The protein below binds the small molecule below.
Small molecule (SMILES): CC[C@H]1OC(=O)[C@H](C)[C@@H](O)[C@@H](C)C[C@@H](C)C(=O)/C=C/[C@H]1C

Sequence of chain 1.B:
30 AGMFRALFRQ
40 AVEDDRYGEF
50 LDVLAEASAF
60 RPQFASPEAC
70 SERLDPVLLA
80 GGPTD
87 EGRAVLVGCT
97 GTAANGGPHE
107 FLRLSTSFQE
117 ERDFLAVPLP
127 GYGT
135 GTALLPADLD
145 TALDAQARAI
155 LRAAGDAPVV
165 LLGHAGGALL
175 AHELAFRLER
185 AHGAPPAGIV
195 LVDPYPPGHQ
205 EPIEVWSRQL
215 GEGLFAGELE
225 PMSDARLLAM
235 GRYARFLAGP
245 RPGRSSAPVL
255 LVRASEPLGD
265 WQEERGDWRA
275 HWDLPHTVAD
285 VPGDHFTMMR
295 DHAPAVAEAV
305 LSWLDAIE

Binding-site contacts:
Ligand atom CAQ contacts residue ALA238 of chain 1.B at 3.7 Å (hydrophobic).
Ligand atom CAN contacts residue ALA238 of chain 1.B at 3.7 Å (hydrophobic).
Ligand atom CAB contacts residue GLU208 of chain 1.B at 3.4 Å.
Ligand atom CAD contacts residue THR98 of chain 1.B at 3.6 Å.
Ligand atom CAE contacts residue DMS1 of chain 1.K at 3.9 Å.
Ligand atom CAT contacts residue DMS1 of chain 1.K at 3.9 Å.
Ligand atom CAC contacts residue ALA238 of chain 1.B at 4.1 Å (hydrophobic).
Ligand atom CAD contacts residue ALA238 of chain 1.B at 3.8 Å (hydrophobic).
Ligand atom CAA contacts residue GLY47 of chain 1.B at 3.8 Å.
Ligand atom OAH contacts residue DMS1 of chain 1.K at 2.9 Å (h-bond).
Ligand atom OAF contacts residue ALA242 of chain 1.B at 3.7 Å.
Ligand atom OAG contacts residue TYR46 of chain 1.B at 3.3 Å.
Ligand atom CAD contacts residue LEU241 of chain 1.B at 3.9 Å (hydrophobic).
Ligand atom CAA contacts residue GLU208 of chain 1.B at 4.4 Å.
Ligand atom CAC contacts residue LEU241 of chain 1.B at 3.6 Å (hydrophobic).
Ligand atom CAE contacts residue TYR46 of chain 1.B at 4.3 Å (hydrophobic).
Ligand atom CAC contacts residue GLN204 of chain 1.B at 4.2 Å.
Ligand atom CAC contacts residue ALA242 of chain 1.B at 4.2 Å (hydrophobic).
Ligand atom OAH contacts residue THR98 of chain 1.B at 4.4 Å.
Ligand atom CAO contacts residue LEU214 of chain 1.B at 4.4 Å (hydrophobic).
Ligand atom CAA contacts residue SER211 of chain 1.B at 3.8 Å.
Ligand atom CAB contacts residue GLN204 of chain 1.B at 4.3 Å.
Ligand atom CAB contacts residue ILE207 of chain 1.B at 3.4 Å (hydrophobic).
Ligand atom CAK contacts residue SER211 of chain 1.B at 3.9 Å.
Ligand atom OAM contacts residue TYR46 of chain 1.B at 4.3 Å.
Ligand atom CAU contacts residue TYR46 of chain 1.B at 4.0 Å (hydrophobic).
Ligand atom OAM contacts residue LEU214 of chain 1.B at 4.3 Å.
Ligand atom CAS contacts residue LEU214 of chain 1.B at 4.4 Å (hydrophobic).
Ligand atom CAK contacts residue TYR46 of chain 1.B at 3.4 Å (hydrophobic).
Ligand atom OAM contacts residue ILE207 of chain 1.B at 3.9 Å.
Ligand atom CAK contacts residue ILE207 of chain 1.B at 4.4 Å (hydrophobic).
Ligand atom CAE contacts residue LEU214 of chain 1.B at 3.4 Å (hydrophobic).
Ligand atom OAH contacts residue GLY170 of chain 1.B at 3.4 Å.
Ligand atom CAR contacts residue ALA238 of chain 1.B at 4.2 Å (hydrophobic).
Ligand atom CAP contacts residue GLU208 of chain 1.B at 4.3 Å.
Ligand atom CAO contacts residue TYR46 of chain 1.B at 4.0 Å (hydrophobic).
Ligand atom CAC contacts residue LEU173 of chain 1.B at 3.9 Å (hydrophobic).
Ligand atom CAQ contacts residue LEU241 of chain 1.B at 4.1 Å (hydrophobic).
Ligand atom CAA contacts residue TYR46 of chain 1.B at 3.7 Å (hydrophobic).
Ligand atom OAF contacts residue ALA238 of chain 1.B at 2.9 Å (h-bond).